Sequence of chain 1.J:
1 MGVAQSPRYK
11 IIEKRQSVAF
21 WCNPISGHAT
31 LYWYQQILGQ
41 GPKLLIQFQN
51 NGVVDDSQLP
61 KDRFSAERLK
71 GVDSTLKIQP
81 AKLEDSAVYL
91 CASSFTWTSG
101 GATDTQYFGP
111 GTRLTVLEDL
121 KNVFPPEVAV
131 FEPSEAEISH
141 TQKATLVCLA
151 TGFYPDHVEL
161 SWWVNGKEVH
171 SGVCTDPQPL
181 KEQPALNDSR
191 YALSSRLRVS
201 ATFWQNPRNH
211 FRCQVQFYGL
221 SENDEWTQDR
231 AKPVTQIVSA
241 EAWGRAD

Sequence of chain 1.I:
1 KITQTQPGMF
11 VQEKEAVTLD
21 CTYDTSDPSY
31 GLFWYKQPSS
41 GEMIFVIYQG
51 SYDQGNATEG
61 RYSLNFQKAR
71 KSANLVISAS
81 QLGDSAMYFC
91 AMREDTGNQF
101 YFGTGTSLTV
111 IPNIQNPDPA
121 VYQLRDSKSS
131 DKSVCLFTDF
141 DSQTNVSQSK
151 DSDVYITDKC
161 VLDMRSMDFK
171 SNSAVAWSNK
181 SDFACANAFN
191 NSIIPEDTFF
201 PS

Sequence of chain 1.F:
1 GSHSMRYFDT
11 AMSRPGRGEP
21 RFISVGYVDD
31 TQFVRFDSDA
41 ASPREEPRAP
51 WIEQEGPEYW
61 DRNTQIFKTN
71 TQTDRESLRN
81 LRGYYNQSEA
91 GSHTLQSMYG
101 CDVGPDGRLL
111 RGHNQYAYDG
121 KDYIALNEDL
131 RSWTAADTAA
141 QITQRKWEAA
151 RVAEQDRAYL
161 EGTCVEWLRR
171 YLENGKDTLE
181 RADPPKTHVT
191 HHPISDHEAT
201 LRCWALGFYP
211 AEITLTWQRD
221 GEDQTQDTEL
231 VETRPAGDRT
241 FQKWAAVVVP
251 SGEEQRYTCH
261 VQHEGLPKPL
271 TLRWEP

This protein binds this small molecule.
Small molecule (SMILES): CC(C)C[C@H](NC(=O)CNC(=O)[C@H](Cc1ccc(O)cc1)NC(=O)[C@H](C)NC(=O)[C@H](CCCN=C(N)N)NC(=O)CNC(=O)[C@H](CCCN=C(N)N)NC(=O)[C@H](CC(C)C)NC(=O)[C@@H](N)Cc1ccccc1)C(=O)O

Binding-site contacts:
Ligand atom OXT contacts residue TYR84 of chain 1.F at 3.1 Å (h-bond).
Ligand atom NH1 contacts residue TYR99 of chain 1.F at 3.1 Å.
Ligand atom NH2 contacts residue ASP9 of chain 1.F at 3.1 Å (salt-bridge).
Ligand atom O contacts residue TRP147 of chain 1.F at 2.6 Å (h-bond).
Ligand atom CA contacts residue TYR171 of chain 1.F at 3.4 Å (hydrophobic).
Ligand atom N contacts residue ASN63 of chain 1.F at 3.0 Å (h-bond).
Ligand atom CZ contacts residue GLY27 of chain 1.J at 3.3 Å.
Ligand atom CA contacts residue TYR7 of chain 1.F at 3.3 Å (hydrophobic).
Ligand atom OXT contacts residue ASN80 of chain 1.F at 2.9 Å (h-bond).
Ligand atom CD1 contacts residue GLN155 of chain 1.F at 3.4 Å.
Ligand atom CD2 contacts residue TYR123 of chain 1.F at 3.4 Å (hydrophobic).
Ligand atom NH2 contacts residue TYR116 of chain 1.F at 2.7 Å (h-bond).
Ligand atom CD contacts residue TYR116 of chain 1.F at 3.3 Å (hydrophobic).
Ligand atom O contacts residue THR73 of chain 1.F at 2.5 Å (h-bond).
Ligand atom N contacts residue ASN70 of chain 1.F at 2.8 Å (h-bond).
Ligand atom O contacts residue ILE66 of chain 1.F at 3.2 Å.
Ligand atom OH contacts residue ALA29 of chain 1.J at 3.0 Å (h-bond).
Ligand atom N contacts residue TYR171 of chain 1.F at 2.8 Å (h-bond).
Ligand atom O contacts residue TYR159 of chain 1.F at 2.6 Å (h-bond).
Ligand atom NH1 contacts residue ASP74 of chain 1.F at 2.7 Å (salt-bridge).
Ligand atom CD2 contacts residue SER24 of chain 1.F at 3.3 Å.
Ligand atom O contacts residue THR143 of chain 1.F at 2.7 Å (h-bond).
Ligand atom CA contacts residue GLN49 of chain 1.J at 3.4 Å.
Ligand atom C contacts residue TYR7 of chain 1.F at 3.4 Å (hydrophobic).
Ligand atom N contacts residue SER77 of chain 1.F at 2.8 Å (h-bond).
Ligand atom CE1 contacts residue ASN63 of chain 1.F at 3.2 Å.
Ligand atom CB contacts residue TYR99 of chain 1.F at 3.3 Å (hydrophobic).
Ligand atom NE contacts residue ASP74 of chain 1.F at 2.7 Å (salt-bridge).
Ligand atom N contacts residue TYR7 of chain 1.F at 2.7 Å (h-bond).
Ligand atom O contacts residue TYR84 of chain 1.F at 2.9 Å (h-bond).
Ligand atom OH contacts residue GLY27 of chain 1.J at 2.4 Å (h-bond).
Ligand atom OH contacts residue PHE95 of chain 1.J at 3.2 Å.
Ligand atom O contacts residue TYR159 of chain 1.F at 3.3 Å.
Ligand atom NE contacts residue ASP156 of chain 1.F at 2.9 Å (salt-bridge).
Ligand atom CE2 contacts residue GLY27 of chain 1.J at 3.4 Å.
Ligand atom N contacts residue TYR99 of chain 1.F at 3.0 Å (h-bond).
Ligand atom O contacts residue ASN50 of chain 1.J at 3.2 Å (h-bond).
Ligand atom CZ contacts residue ASP95 of chain 1.I at 3.4 Å.
Ligand atom O contacts residue ASN70 of chain 1.F at 2.6 Å (h-bond).
Ligand atom CD2 contacts residue TYR99 of chain 1.F at 3.2 Å (hydrophobic).